Binding-site contacts:
Ligand atom C1 contacts residue ASN197 of chain 1.A at 1.4 Å.
Ligand atom C3 contacts residue ASN197 of chain 1.A at 3.8 Å.
Ligand atom C5 contacts residue ASN197 of chain 1.A at 3.7 Å.
Ligand atom C4 contacts residue ASN197 of chain 1.A at 4.3 Å.
Ligand atom C2 contacts residue ASN197 of chain 1.A at 2.5 Å.
Ligand atom C7 contacts residue ASN197 of chain 1.A at 3.2 Å.
Ligand atom C1 contacts residue SER199 of chain 1.A at 4.0 Å.
Ligand atom C6 contacts residue SER199 of chain 1.A at 4.2 Å.
Ligand atom N2 contacts residue ASN197 of chain 1.A at 2.9 Å (h-bond).
Ligand atom O5 contacts residue SER199 of chain 1.A at 3.6 Å.
Ligand atom C8 contacts residue ASN197 of chain 1.A at 4.1 Å.
Ligand atom C5 contacts residue SER199 of chain 1.A at 3.8 Å.
Ligand atom O5 contacts residue ASN197 of chain 1.A at 2.4 Å (h-bond).
Ligand atom C7 contacts residue PHE188 of chain 1.A at 4.3 Å (hydrophobic).
Ligand atom O7 contacts residue ASN197 of chain 1.A at 3.2 Å (h-bond).
Ligand atom C8 contacts residue PHE188 of chain 1.A at 3.4 Å (hydrophobic).

Sequence of chain 1.A:
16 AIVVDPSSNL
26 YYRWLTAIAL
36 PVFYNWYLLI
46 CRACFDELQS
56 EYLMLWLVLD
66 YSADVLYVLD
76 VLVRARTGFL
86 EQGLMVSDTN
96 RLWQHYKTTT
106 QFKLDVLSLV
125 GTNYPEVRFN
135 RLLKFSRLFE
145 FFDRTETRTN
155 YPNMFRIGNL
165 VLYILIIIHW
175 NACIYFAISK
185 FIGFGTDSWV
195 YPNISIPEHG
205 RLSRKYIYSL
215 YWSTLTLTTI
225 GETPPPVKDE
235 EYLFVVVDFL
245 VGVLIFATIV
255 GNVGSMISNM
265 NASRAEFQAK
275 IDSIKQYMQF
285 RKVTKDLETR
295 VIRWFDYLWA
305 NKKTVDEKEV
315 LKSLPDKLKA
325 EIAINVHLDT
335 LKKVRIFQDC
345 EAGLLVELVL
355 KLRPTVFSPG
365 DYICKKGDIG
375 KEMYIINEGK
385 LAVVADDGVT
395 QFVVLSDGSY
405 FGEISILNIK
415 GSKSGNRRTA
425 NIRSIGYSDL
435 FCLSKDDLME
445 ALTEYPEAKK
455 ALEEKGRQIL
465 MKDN

The small molecule below binds the protein below.
Small molecule (SMILES): CC(=O)N[C@@H]1[C@@H](O)[C@H](O)[C@@H](CO)O[C@H]1O